The protein below binds the small molecule below.
Small molecule (SMILES): O=C(O)c1scc2c1OCCO2

Binding-site contacts:
Ligand atom O3 contacts residue SER101 of chain 1.A at 4.4 Å.
Ligand atom C4 contacts residue VAL54 of chain 1.A at 3.8 Å (hydrophobic).
Ligand atom O contacts residue ILE112 of chain 1.A at 4.1 Å.
Ligand atom C5 contacts residue ILE112 of chain 1.A at 3.5 Å (hydrophobic).
Ligand atom C1 contacts residue ILE112 of chain 1.A at 3.8 Å (hydrophobic).
Ligand atom S contacts residue ILE112 of chain 1.A at 3.8 Å.
Ligand atom C6 contacts residue THR105 of chain 1.A at 4.3 Å.
Ligand atom O3 contacts residue TYR104 of chain 1.A at 3.9 Å.
Ligand atom C1 contacts residue SER110 of chain 1.A at 4.4 Å.
Ligand atom C6 contacts residue ILE112 of chain 1.A at 3.5 Å (hydrophobic).
Ligand atom C3 contacts residue VAL54 of chain 1.A at 4.2 Å (hydrophobic).
Ligand atom O1 contacts residue THR105 of chain 1.A at 4.1 Å.
Ligand atom S contacts residue THR105 of chain 1.A at 3.4 Å (h-bond).
Ligand atom S contacts residue SER110 of chain 1.A at 3.5 Å (h-bond).
Ligand atom O2 contacts residue TYR59 of chain 1.A at 3.5 Å.
Ligand atom O1 contacts residue PRO106 of chain 1.A at 3.5 Å.
Ligand atom C contacts residue PRO106 of chain 1.A at 4.0 Å (hydrophobic).
Ligand atom O3 contacts residue TYR62 of chain 1.A at 4.4 Å.
Ligand atom C4 contacts residue ILE112 of chain 1.A at 4.2 Å (hydrophobic).
Ligand atom C5 contacts residue SER101 of chain 1.A at 4.2 Å.
Ligand atom C6 contacts residue SER101 of chain 1.A at 3.2 Å.
Ligand atom C1 contacts residue TYR104 of chain 1.A at 4.1 Å (hydrophobic).
Ligand atom C2 contacts residue TYR104 of chain 1.A at 3.6 Å (hydrophobic).
Ligand atom O3 contacts residue ILE112 of chain 1.A at 4.0 Å.
Ligand atom O2 contacts residue TYR104 of chain 1.A at 3.7 Å.
Ligand atom S contacts residue SER101 of chain 1.A at 4.1 Å.
Ligand atom C3 contacts residue TYR59 of chain 1.A at 3.7 Å (hydrophobic).
Ligand atom C5 contacts residue TYR104 of chain 1.A at 3.7 Å (hydrophobic).
Ligand atom O contacts residue TYR59 of chain 1.A at 3.8 Å.
Ligand atom C contacts residue ILE112 of chain 1.A at 4.2 Å (hydrophobic).
Ligand atom C6 contacts residue TYR104 of chain 1.A at 4.4 Å (hydrophobic).
Ligand atom C contacts residue SER110 of chain 1.A at 4.2 Å.
Ligand atom C2 contacts residue ILE112 of chain 1.A at 3.8 Å (hydrophobic).
Ligand atom C1 contacts residue THR105 of chain 1.A at 4.5 Å.
Ligand atom O1 contacts residue SER110 of chain 1.A at 3.3 Å (h-bond).
Ligand atom C3 contacts residue TYR104 of chain 1.A at 3.8 Å (hydrophobic).
Ligand atom C6 contacts residue TYR113 of chain 1.A at 4.4 Å (hydrophobic).
Ligand atom S contacts residue TYR113 of chain 1.A at 3.7 Å.
Ligand atom C4 contacts residue TYR104 of chain 1.A at 4.4 Å (hydrophobic).
Ligand atom O2 contacts residue ILE112 of chain 1.A at 3.8 Å.

Sequence of chain 1.A:
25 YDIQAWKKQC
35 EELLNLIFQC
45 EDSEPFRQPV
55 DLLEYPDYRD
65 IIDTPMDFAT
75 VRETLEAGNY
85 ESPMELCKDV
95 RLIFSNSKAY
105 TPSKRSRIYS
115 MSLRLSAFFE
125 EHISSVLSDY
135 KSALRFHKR